Binding-site contacts:
Ligand atom C3 contacts residue PHE286 of chain 1.B at 3.7 Å (hydrophobic).
Ligand atom C9 contacts residue PHE319 of chain 1.B at 4.0 Å (hydrophobic).
Ligand atom C14 contacts residue PHE319 of chain 1.B at 4.2 Å (hydrophobic).
Ligand atom C12 contacts residue VAL282 of chain 1.B at 3.8 Å (hydrophobic).
Ligand atom C21 contacts residue PHE286 of chain 1.B at 4.1 Å (hydrophobic).
Ligand atom O1 contacts residue GLN316 of chain 1.B at 3.0 Å (h-bond).
Ligand atom O contacts residue MET303 of chain 1.B at 2.8 Å.
Ligand atom C13 contacts residue VAL282 of chain 1.B at 3.6 Å (hydrophobic).
Ligand atom C11 contacts residue ASN267 of chain 1.B at 4.0 Å.
Ligand atom C13 contacts residue ALA279 of chain 1.B at 3.8 Å (hydrophobic).
Ligand atom C4 contacts residue GLY315 of chain 1.B at 4.1 Å.
Ligand atom C6 contacts residue GLN316 of chain 1.B at 3.6 Å.
Ligand atom C16 contacts residue MET227 of chain 1.B at 3.9 Å (hydrophobic).
Ligand atom C1 contacts residue MET303 of chain 1.B at 3.4 Å (hydrophobic).
Ligand atom C2 contacts residue PHE286 of chain 1.B at 4.0 Å (hydrophobic).
Ligand atom C contacts residue MET303 of chain 1.B at 3.4 Å (hydrophobic).
Ligand atom C22 contacts residue MET227 of chain 1.B at 3.7 Å (hydrophobic).
Ligand atom C5 contacts residue GLY315 of chain 1.B at 3.7 Å.
Ligand atom C11 contacts residue TYR110 of chain 1.B at 4.2 Å (hydrophobic).
Ligand atom O1 contacts residue PHE319 of chain 1.B at 3.9 Å.
Ligand atom C8 contacts residue PHE319 of chain 1.B at 3.7 Å (hydrophobic).
Ligand atom C12 contacts residue GLN316 of chain 1.B at 4.0 Å.
Ligand atom C27 contacts residue MET303 of chain 1.B at 3.5 Å (hydrophobic).
Ligand atom C6 contacts residue VAL282 of chain 1.B at 4.0 Å (hydrophobic).
Ligand atom C13 contacts residue ASN267 of chain 1.B at 3.4 Å.
Ligand atom C13 contacts residue TRP278 of chain 1.B at 4.0 Å (hydrophobic).
Ligand atom C25 contacts residue HIS111 of chain 1.B at 4.2 Å.
Ligand atom O2 contacts residue GLN316 of chain 1.B at 3.1 Å (h-bond).
Ligand atom C7 contacts residue PHE319 of chain 1.B at 3.9 Å (hydrophobic).
Ligand atom N contacts residue PHE286 of chain 1.B at 4.1 Å.
Ligand atom O3 contacts residue MET227 of chain 1.B at 3.2 Å.
Ligand atom C13 contacts residue GLN316 of chain 1.B at 3.9 Å.
Ligand atom C7 contacts residue GLN316 of chain 1.B at 4.0 Å.
Ligand atom C24 contacts residue ILE265 of chain 1.B at 3.7 Å (hydrophobic).
Ligand atom O1 contacts residue VAL282 of chain 1.B at 4.2 Å.
Ligand atom N contacts residue PHE319 of chain 1.B at 3.9 Å.
Ligand atom C7 contacts residue VAL282 of chain 1.B at 4.2 Å (hydrophobic).
Ligand atom C5 contacts residue GLN316 of chain 1.B at 3.9 Å.
Ligand atom O2 contacts residue VAL282 of chain 1.B at 3.7 Å.
Ligand atom C26 contacts residue GLY315 of chain 1.B at 3.9 Å.

Sequence of chain 1.B:
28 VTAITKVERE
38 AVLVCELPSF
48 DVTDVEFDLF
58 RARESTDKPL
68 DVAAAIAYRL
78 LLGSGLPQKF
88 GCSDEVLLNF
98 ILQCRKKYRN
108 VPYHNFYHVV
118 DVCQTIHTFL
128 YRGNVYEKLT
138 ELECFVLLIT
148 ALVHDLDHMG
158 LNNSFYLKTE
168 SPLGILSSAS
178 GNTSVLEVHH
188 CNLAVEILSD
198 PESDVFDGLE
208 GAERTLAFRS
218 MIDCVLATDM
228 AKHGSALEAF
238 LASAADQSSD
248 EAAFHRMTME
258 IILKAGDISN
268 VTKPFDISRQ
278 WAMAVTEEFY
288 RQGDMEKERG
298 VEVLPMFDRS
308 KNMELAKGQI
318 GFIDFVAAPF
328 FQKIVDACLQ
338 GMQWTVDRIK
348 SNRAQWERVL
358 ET

This small molecule binds to this protein.
Small molecule (SMILES): COc1ccc(CCOc2cc(C3=NN(C4CCCCCC4)C(=O)C3(C)C)ccc2OC)cc1